Binding-site contacts:
Ligand atom N4 contacts residue PHE35 of chain 1.A at 3.6 Å.
Ligand atom C8 contacts residue LEU68 of chain 1.A at 3.7 Å (hydrophobic).
Ligand atom N3 contacts residue VAL9 of chain 1.A at 3.4 Å.
Ligand atom C3' contacts residue PHE35 of chain 1.A at 3.6 Å (hydrophobic).
Ligand atom N1 contacts residue GLU31 of chain 1.A at 2.6 Å (salt-bridge).
Ligand atom N2 contacts residue GLU31 of chain 1.A at 2.8 Å (salt-bridge).
Ligand atom N3 contacts residue ALA10 of chain 1.A at 3.6 Å (h-bond).
Ligand atom C1 contacts residue SER36 of chain 1.A at 3.6 Å.
Ligand atom C4 contacts residue NDP1 of chain 1.C at 3.1 Å.
Ligand atom N3 contacts residue ILE8 of chain 1.A at 3.7 Å.
Ligand atom O9 contacts residue ARG71 of chain 1.A at 3.3 Å (salt-bridge).
Ligand atom C6 contacts residue GLU31 of chain 1.A at 3.3 Å.
Ligand atom C4 contacts residue PHE35 of chain 1.A at 3.5 Å (hydrophobic).
Ligand atom C2 contacts residue VAL9 of chain 1.A at 3.7 Å (hydrophobic).
Ligand atom N2 contacts residue ILE8 of chain 1.A at 3.8 Å.
Ligand atom C5 contacts residue NDP1 of chain 1.C at 3.3 Å.
Ligand atom N2 contacts residue VAL9 of chain 1.A at 3.5 Å (h-bond).
Ligand atom C16 contacts residue VAL116 of chain 1.A at 3.3 Å (hydrophobic).
Ligand atom N3 contacts residue NDP1 of chain 1.C at 3.6 Å.
Ligand atom C4' contacts residue PHE35 of chain 1.A at 3.6 Å (hydrophobic).
Ligand atom N1 contacts residue PHE35 of chain 1.A at 3.8 Å.
Ligand atom C16 contacts residue THR57 of chain 1.A at 3.4 Å.
Ligand atom O1 contacts residue VAL116 of chain 1.A at 3.7 Å.
Ligand atom C7 contacts residue LEU68 of chain 1.A at 3.3 Å (hydrophobic).
Ligand atom O10 contacts residue ARG71 of chain 1.A at 2.9 Å (salt-bridge).
Ligand atom N4 contacts residue NDP1 of chain 1.C at 3.2 Å (h-bond).
Ligand atom C2 contacts residue GLU31 of chain 1.A at 3.5 Å.
Ligand atom O10 contacts residue SER36 of chain 1.A at 2.8 Å (h-bond).
Ligand atom C2 contacts residue ALA10 of chain 1.A at 3.6 Å (hydrophobic).
Ligand atom N2 contacts residue THR137 of chain 1.A at 3.4 Å (h-bond).
Ligand atom N4 contacts residue ILE8 of chain 1.A at 3.3 Å (h-bond).
Ligand atom N1 contacts residue ALA10 of chain 1.A at 3.8 Å.
Ligand atom O10 contacts residue PHE35 of chain 1.A at 3.7 Å.
Ligand atom N3 contacts residue PHE35 of chain 1.A at 3.5 Å.
Ligand atom C52 contacts residue PHE35 of chain 1.A at 3.5 Å (hydrophobic).
Ligand atom C8 contacts residue SER36 of chain 1.A at 3.4 Å.
Ligand atom C8 contacts residue ARG71 of chain 1.A at 3.4 Å.
Ligand atom C6' contacts residue PHE32 of chain 1.A at 3.8 Å (hydrophobic).
Ligand atom C51 contacts residue NDP1 of chain 1.C at 3.7 Å.
Ligand atom C2' contacts residue PHE35 of chain 1.A at 3.8 Å (hydrophobic).

The small molecule below binds the protein below.
Small molecule (SMILES): COc1ccc(OCCCCC(=O)O)cc1Cc1cnc(N)nc1N

Sequence of chain 1.A:
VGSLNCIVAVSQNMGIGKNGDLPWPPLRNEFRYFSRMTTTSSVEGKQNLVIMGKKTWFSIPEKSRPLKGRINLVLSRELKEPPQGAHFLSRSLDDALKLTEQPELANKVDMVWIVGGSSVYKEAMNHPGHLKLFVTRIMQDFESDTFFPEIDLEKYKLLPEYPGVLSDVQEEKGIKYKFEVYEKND